Sequence of chain 1.B:
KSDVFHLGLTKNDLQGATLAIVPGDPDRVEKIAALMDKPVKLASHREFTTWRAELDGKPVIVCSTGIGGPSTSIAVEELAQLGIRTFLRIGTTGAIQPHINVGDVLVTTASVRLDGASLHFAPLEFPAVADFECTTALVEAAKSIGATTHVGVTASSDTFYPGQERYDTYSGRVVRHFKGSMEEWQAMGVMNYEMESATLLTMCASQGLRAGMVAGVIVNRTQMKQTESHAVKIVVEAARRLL

A protein and the small-molecule ligand that binds it are described below.
Small molecule (SMILES): OC[C@H]1OC=C(O)[C@@H]1O

Sequence of chain 1.A:
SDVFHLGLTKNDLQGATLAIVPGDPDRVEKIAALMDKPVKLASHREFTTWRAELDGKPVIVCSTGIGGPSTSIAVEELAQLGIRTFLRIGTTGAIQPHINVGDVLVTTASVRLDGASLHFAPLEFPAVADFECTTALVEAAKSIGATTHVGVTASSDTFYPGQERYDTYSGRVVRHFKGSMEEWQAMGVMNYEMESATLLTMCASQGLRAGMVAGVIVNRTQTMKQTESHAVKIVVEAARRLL

Binding-site contacts:
Ligand atom C1 contacts residue SO41 of chain 1.H at 2.9 Å.
Ligand atom C1 contacts residue MET197 of chain 1.A at 4.2 Å (hydrophobic).
Ligand atom C2 contacts residue GLU198 of chain 1.A at 3.2 Å.
Ligand atom O3 contacts residue SO41 of chain 1.H at 2.6 Å (h-bond).
Ligand atom C5 contacts residue MET197 of chain 1.A at 4.0 Å (hydrophobic).
Ligand atom C2 contacts residue URF1 of chain 1.G at 3.7 Å.
Ligand atom C4 contacts residue URF1 of chain 1.G at 3.7 Å.
Ligand atom C3 contacts residue GLU198 of chain 1.A at 3.4 Å.
Ligand atom O2 contacts residue GLU196 of chain 1.A at 3.4 Å.
Ligand atom O4 contacts residue URF1 of chain 1.G at 2.7 Å (h-bond).
Ligand atom O5 contacts residue URF1 of chain 1.G at 3.7 Å.
Ligand atom O3 contacts residue ILE69 of chain 1.A at 3.2 Å.
Ligand atom C1 contacts residue THR94 of chain 1.A at 2.9 Å.
Ligand atom C3 contacts residue ILE69 of chain 1.A at 4.0 Å (hydrophobic).
Ligand atom O2 contacts residue SO41 of chain 1.H at 3.4 Å (h-bond).
Ligand atom O2 contacts residue GLU198 of chain 1.A at 2.3 Å (salt-bridge).
Ligand atom C3 contacts residue SO41 of chain 1.H at 3.4 Å.
Ligand atom C5 contacts residue HIS8 of chain 1.B at 3.4 Å.
Ligand atom C2 contacts residue MET197 of chain 1.A at 3.5 Å (hydrophobic).
Ligand atom O4 contacts residue SO41 of chain 1.H at 3.1 Å (h-bond).
Ligand atom C2 contacts residue GLU196 of chain 1.A at 4.0 Å.
Ligand atom O3 contacts residue GLU198 of chain 1.A at 2.6 Å (salt-bridge).
Ligand atom O5 contacts residue HIS8 of chain 1.B at 2.8 Å (h-bond).
Ligand atom O2 contacts residue MET197 of chain 1.A at 2.6 Å (h-bond).
Ligand atom C1 contacts residue ARG91 of chain 1.A at 4.0 Å.
Ligand atom C5 contacts residue ILE69 of chain 1.A at 4.0 Å (hydrophobic).
Ligand atom C4 contacts residue SO41 of chain 1.H at 3.4 Å.
Ligand atom C1 contacts residue GLU196 of chain 1.A at 3.8 Å.
Ligand atom C5 contacts residue URF1 of chain 1.G at 3.8 Å.
Ligand atom C3 contacts residue MET197 of chain 1.A at 3.9 Å (hydrophobic).
Ligand atom O2 contacts residue ARG91 of chain 1.A at 3.0 Å (salt-bridge).
Ligand atom O5 contacts residue PHE7 of chain 1.B at 4.1 Å.
Ligand atom C2 contacts residue ARG91 of chain 1.A at 3.8 Å.
Ligand atom C1 contacts residue URF1 of chain 1.G at 2.8 Å.
Ligand atom O5 contacts residue PHE162 of chain 1.A at 3.6 Å.
Ligand atom C4 contacts residue ARG48 of chain 1.B at 4.2 Å.
Ligand atom C5 contacts residue PHE162 of chain 1.A at 3.9 Å (hydrophobic).
Ligand atom C2 contacts residue THR94 of chain 1.A at 4.0 Å.
Ligand atom O4 contacts residue THR94 of chain 1.A at 3.3 Å (h-bond).
Ligand atom C2 contacts residue SO41 of chain 1.H at 3.0 Å.